The small molecule below binds the protein below.
Small molecule (SMILES): Nc1ncnc2c1ncn2[C@H]1C[C@H](O)[C@@H](COP(=O)(O)O)O1

Sequence of chain 1.O:
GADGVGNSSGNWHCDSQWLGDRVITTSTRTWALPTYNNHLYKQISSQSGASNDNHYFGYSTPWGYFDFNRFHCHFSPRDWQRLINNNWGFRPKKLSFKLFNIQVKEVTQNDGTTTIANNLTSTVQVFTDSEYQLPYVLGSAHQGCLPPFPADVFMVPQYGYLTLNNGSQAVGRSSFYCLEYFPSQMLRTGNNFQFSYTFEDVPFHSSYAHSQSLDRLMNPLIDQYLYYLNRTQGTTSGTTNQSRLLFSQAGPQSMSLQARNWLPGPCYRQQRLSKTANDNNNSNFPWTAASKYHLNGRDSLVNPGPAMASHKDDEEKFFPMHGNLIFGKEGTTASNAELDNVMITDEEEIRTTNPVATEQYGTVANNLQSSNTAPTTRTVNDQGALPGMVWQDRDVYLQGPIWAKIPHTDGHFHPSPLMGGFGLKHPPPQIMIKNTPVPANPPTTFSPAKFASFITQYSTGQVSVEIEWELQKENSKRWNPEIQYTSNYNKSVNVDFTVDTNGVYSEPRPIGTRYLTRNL

Binding-site contacts:
Ligand atom N9 contacts residue PRO419 of chain 1.O at 4.2 Å.
Ligand atom C4 contacts residue PRO631 of chain 1.O at 4.4 Å (hydrophobic).
Ligand atom C4 contacts residue PRO419 of chain 1.O at 4.2 Å (hydrophobic).
Ligand atom N6 contacts residue SER632 of chain 1.O at 3.9 Å.
Ligand atom C8 contacts residue HIS630 of chain 1.O at 3.4 Å.
Ligand atom C5 contacts residue SER632 of chain 1.O at 4.3 Å.
Ligand atom C6 contacts residue SER632 of chain 1.O at 4.3 Å.
Ligand atom C2 contacts residue GLY639 of chain 1.O at 3.7 Å.
Ligand atom N6 contacts residue GLY637 of chain 1.O at 4.1 Å.
Ligand atom C8 contacts residue PRO419 of chain 1.O at 4.3 Å (hydrophobic).
Ligand atom O2P contacts residue HIS628 of chain 1.O at 4.3 Å.
Ligand atom N6 contacts residue PRO631 of chain 1.O at 3.9 Å.
Ligand atom C2' contacts residue PRO419 of chain 1.O at 4.0 Å (hydrophobic).
Ligand atom C5 contacts residue PRO631 of chain 1.O at 4.4 Å (hydrophobic).
Ligand atom N6 contacts residue VAL418 of chain 1.O at 3.6 Å.
Ligand atom C6 contacts residue VAL418 of chain 1.O at 3.8 Å (hydrophobic).
Ligand atom O5' contacts residue PRO631 of chain 1.O at 4.1 Å.
Ligand atom O5' contacts residue PHE629 of chain 1.O at 4.2 Å.
Ligand atom N6 contacts residue PHE638 of chain 1.O at 3.8 Å.
Ligand atom C6 contacts residue PRO419 of chain 1.O at 4.4 Å (hydrophobic).
Ligand atom N7 contacts residue HIS630 of chain 1.O at 4.1 Å.
Ligand atom C6 contacts residue GLY639 of chain 1.O at 3.7 Å.
Ligand atom N7 contacts residue PRO419 of chain 1.O at 4.4 Å.
Ligand atom N3 contacts residue PRO419 of chain 1.O at 4.3 Å.
Ligand atom O4' contacts residue HIS630 of chain 1.O at 4.4 Å.
Ligand atom C2 contacts residue PRO419 of chain 1.O at 4.4 Å (hydrophobic).
Ligand atom N1 contacts residue ILE622 of chain 1.O at 4.4 Å.
Ligand atom C6 contacts residue PRO631 of chain 1.O at 4.0 Å (hydrophobic).
Ligand atom O2P contacts residue PHE629 of chain 1.O at 4.0 Å.
Ligand atom N1 contacts residue PRO631 of chain 1.O at 4.2 Å.
Ligand atom C1' contacts residue HIS630 of chain 1.O at 4.0 Å.
Ligand atom N1 contacts residue GLY639 of chain 1.O at 2.9 Å (h-bond).
Ligand atom N9 contacts residue HIS630 of chain 1.O at 4.2 Å.
Ligand atom N1 contacts residue VAL418 of chain 1.O at 3.8 Å.
Ligand atom O4' contacts residue PRO631 of chain 1.O at 3.8 Å.
Ligand atom N7 contacts residue SER632 of chain 1.O at 3.8 Å.
Ligand atom N6 contacts residue GLY639 of chain 1.O at 2.8 Å (h-bond).
Ligand atom C5 contacts residue PRO419 of chain 1.O at 4.2 Å (hydrophobic).
Ligand atom O2P contacts residue PRO631 of chain 1.O at 3.8 Å.
Ligand atom N6 contacts residue PRO633 of chain 1.O at 4.2 Å.